The protein below binds the small molecule below.
Small molecule (SMILES): Cc1cn([C@H]2CC[C@@H](CO[P](=O)(O)O[C@H]3C[C@H](n4cnc5c(N)ncnc54)O[C@@H]3CO[P](=O)(O)O[C@H]3C[C@H](n4cc(C)c(=O)[nH]c4=O)O[C@@H]3CO[P](=O)(O)O[C@H]3C[C@H](n4cnc5c(=O)nc(N)[nH]c54)O[C@@H]3CO[P](=O)(O)O[C@H]3C[C@H](n4cnc5c(N)ncnc54)O[C@@H]3CO[P](=O)(O)O[C@H]3C[C@H](n4ccc(N)nc4=O)O[C@@H]3CO)O2)c(=O)[nH]c1=O

Binding-site contacts:
Ligand atom P contacts residue THR108 of chain 1.M at 3.7 Å.
Ligand atom C5' contacts residue GLY103 of chain 1.M at 3.8 Å.
Ligand atom OP1 contacts residue TRP102 of chain 1.M at 3.7 Å.
Ligand atom C5' contacts residue TRP102 of chain 1.M at 3.8 Å (hydrophobic).
Ligand atom C5' contacts residue GLY105 of chain 1.M at 3.0 Å.
Ligand atom OP1 contacts residue THR106 of chain 1.M at 3.6 Å.
Ligand atom C2' contacts residue D3T1 of chain 1.Z at 3.1 Å.
Ligand atom C4' contacts residue TRP102 of chain 1.M at 3.5 Å (hydrophobic).
Ligand atom O3' contacts residue THR108 of chain 1.M at 3.8 Å.
Ligand atom P contacts residue LYS107 of chain 1.M at 3.8 Å.
Ligand atom P contacts residue GLY103 of chain 1.M at 3.8 Å.
Ligand atom OP2 contacts residue GLY105 of chain 1.M at 4.0 Å.
Ligand atom OP2 contacts residue LYS107 of chain 1.M at 3.4 Å (salt-bridge).
Ligand atom O3' contacts residue GLY103 of chain 1.M at 3.3 Å.
Ligand atom P contacts residue GLY105 of chain 1.M at 3.6 Å.
Ligand atom C5' contacts residue THR108 of chain 1.M at 4.0 Å.
Ligand atom P contacts residue NA1 of chain 1.BA at 3.6 Å.
Ligand atom O3' contacts residue ALA104 of chain 1.M at 3.3 Å (h-bond).
Ligand atom O5' contacts residue GLY105 of chain 1.M at 3.5 Å (h-bond).
Ligand atom OP1 contacts residue GLY105 of chain 1.M at 2.9 Å (h-bond).
Ligand atom OP1 contacts residue LYS107 of chain 1.M at 3.6 Å.
Ligand atom OP1 contacts residue LYS107 of chain 1.M at 3.5 Å.
Ligand atom O3' contacts residue LYS107 of chain 1.M at 3.7 Å.
Ligand atom OP1 contacts residue NA1 of chain 1.BA at 2.9 Å (h-bond).
Ligand atom C3' contacts residue TRP102 of chain 1.M at 3.7 Å (hydrophobic).
Ligand atom C4' contacts residue GLY103 of chain 1.M at 3.7 Å.
Ligand atom C3' contacts residue ALA104 of chain 1.M at 4.0 Å (hydrophobic).
Ligand atom P contacts residue LYS107 of chain 1.M at 3.9 Å.
Ligand atom OP1 contacts residue ALA104 of chain 1.M at 3.6 Å.
Ligand atom P contacts residue ALA104 of chain 1.M at 3.7 Å.
Ligand atom OP1 contacts residue GLY103 of chain 1.M at 2.7 Å (h-bond).
Ligand atom C5' contacts residue ALA104 of chain 1.M at 3.4 Å (hydrophobic).
Ligand atom C3' contacts residue D3T1 of chain 1.Z at 4.0 Å.
Ligand atom OP2 contacts residue THR106 of chain 1.M at 3.7 Å.
Ligand atom OP2 contacts residue ALA104 of chain 1.M at 3.4 Å (h-bond).
Ligand atom C3' contacts residue LYS107 of chain 1.M at 3.9 Å.
Ligand atom C5' contacts residue LYS107 of chain 1.M at 3.9 Å.
Ligand atom OP2 contacts residue NA1 of chain 1.BA at 3.6 Å (h-bond).
Ligand atom O5' contacts residue LYS107 of chain 1.M at 3.2 Å.
Ligand atom OP1 contacts residue THR108 of chain 1.M at 2.6 Å (h-bond).

Sequence of chain 1.M:
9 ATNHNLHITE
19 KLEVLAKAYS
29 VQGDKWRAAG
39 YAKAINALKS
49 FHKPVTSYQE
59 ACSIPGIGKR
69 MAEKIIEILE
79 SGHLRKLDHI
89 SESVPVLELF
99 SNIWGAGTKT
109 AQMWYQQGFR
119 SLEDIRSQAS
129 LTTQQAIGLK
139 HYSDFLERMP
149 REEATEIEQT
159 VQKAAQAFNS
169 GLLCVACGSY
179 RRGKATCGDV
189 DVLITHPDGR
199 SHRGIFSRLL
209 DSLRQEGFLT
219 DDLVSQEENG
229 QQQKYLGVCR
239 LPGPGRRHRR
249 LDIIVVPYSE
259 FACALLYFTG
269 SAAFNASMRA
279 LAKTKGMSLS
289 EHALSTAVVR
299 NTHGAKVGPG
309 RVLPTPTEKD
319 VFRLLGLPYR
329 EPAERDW